A protein and the small-molecule ligand that binds it are described below.
Small molecule (SMILES): CCCCCCCCCCCC[N+](C)(C)CCCS(=O)(=O)O

Sequence of chain 3.A:
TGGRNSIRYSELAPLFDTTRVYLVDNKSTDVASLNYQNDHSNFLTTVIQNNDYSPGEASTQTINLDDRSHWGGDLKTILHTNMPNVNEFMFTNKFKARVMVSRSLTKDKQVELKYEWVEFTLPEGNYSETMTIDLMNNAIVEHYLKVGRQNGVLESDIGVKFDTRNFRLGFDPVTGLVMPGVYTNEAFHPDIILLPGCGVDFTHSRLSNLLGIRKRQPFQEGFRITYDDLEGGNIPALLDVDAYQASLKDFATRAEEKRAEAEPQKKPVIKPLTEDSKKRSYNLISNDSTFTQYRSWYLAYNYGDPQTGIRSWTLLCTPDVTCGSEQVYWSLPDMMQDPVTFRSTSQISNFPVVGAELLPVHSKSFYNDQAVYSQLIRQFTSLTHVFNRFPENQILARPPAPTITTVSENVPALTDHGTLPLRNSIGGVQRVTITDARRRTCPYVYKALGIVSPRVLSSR

Binding-site contacts:
Ligand atom O1S contacts residue PHE223 of chain 3.A at 3.2 Å.
Ligand atom C1 contacts residue ARG224 of chain 3.A at 4.1 Å.
Ligand atom S1 contacts residue GLY222 of chain 3.A at 3.8 Å.
Ligand atom O2S contacts residue GLY222 of chain 3.A at 3.4 Å (h-bond).
Ligand atom C2 contacts residue ARG224 of chain 3.A at 4.0 Å.
Ligand atom C1 contacts residue TRP374 of chain 3.A at 3.3 Å (hydrophobic).
Ligand atom C3 contacts residue TRP374 of chain 3.A at 4.0 Å (hydrophobic).
Ligand atom N1 contacts residue TRP374 of chain 3.A at 3.5 Å.
Ligand atom O1S contacts residue GLY222 of chain 3.A at 3.0 Å (h-bond).
Ligand atom S1 contacts residue LYS215 of chain 3.A at 4.1 Å.
Ligand atom O1S contacts residue LYS215 of chain 3.A at 3.9 Å.
Ligand atom O3S contacts residue ARG224 of chain 3.A at 3.8 Å.
Ligand atom O1S contacts residue TRP374 of chain 3.A at 4.0 Å.
Ligand atom C2 contacts residue TRP374 of chain 3.A at 4.0 Å (hydrophobic).
Ligand atom O1S contacts residue ARG224 of chain 3.A at 2.9 Å (salt-bridge).
Ligand atom S1 contacts residue ARG224 of chain 3.A at 4.0 Å.
Ligand atom C3 contacts residue ASP229 of chain 3.A at 4.4 Å.
Ligand atom S1 contacts residue TRP374 of chain 3.A at 4.4 Å.
Ligand atom O2S contacts residue LYS215 of chain 3.A at 3.1 Å (salt-bridge).